Sequence of chain 3.B:
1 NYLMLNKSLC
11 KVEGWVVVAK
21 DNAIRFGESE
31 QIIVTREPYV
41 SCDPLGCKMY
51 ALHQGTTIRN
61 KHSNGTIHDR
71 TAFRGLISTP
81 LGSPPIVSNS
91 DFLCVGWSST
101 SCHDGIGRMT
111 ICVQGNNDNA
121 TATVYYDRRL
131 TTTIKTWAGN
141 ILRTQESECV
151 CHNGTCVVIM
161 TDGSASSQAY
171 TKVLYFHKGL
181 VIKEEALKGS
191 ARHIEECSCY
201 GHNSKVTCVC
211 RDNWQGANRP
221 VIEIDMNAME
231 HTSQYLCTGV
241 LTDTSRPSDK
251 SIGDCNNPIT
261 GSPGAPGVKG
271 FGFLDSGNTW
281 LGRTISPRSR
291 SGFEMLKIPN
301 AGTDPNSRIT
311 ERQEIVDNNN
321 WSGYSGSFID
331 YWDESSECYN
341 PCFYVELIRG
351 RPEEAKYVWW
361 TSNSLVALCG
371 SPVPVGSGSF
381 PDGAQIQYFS

Sequence of chain 2.B:
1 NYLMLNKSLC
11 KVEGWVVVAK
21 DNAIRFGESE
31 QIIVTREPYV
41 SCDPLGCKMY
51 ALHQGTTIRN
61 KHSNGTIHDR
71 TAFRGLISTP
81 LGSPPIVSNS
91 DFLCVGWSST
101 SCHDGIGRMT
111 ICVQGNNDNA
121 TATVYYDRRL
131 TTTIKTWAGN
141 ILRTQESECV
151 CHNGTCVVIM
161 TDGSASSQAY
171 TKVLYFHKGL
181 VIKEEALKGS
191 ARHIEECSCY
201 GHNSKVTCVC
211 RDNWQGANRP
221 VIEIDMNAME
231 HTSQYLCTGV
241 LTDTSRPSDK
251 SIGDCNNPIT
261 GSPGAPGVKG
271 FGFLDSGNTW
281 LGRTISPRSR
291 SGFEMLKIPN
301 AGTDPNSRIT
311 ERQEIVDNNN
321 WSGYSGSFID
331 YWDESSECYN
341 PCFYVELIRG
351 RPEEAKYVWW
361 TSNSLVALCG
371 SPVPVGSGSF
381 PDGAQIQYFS

Binding-site contacts:
Ligand atom C1 contacts residue ASN119 of chain 3.B at 1.4 Å.
Ligand atom C3 contacts residue ASN119 of chain 3.B at 3.6 Å.
Ligand atom O5 contacts residue ASN119 of chain 3.B at 2.4 Å (h-bond).
Ligand atom C7 contacts residue ASN119 of chain 3.B at 3.0 Å.
Ligand atom O5 contacts residue GLY376 of chain 2.B at 3.2 Å.
Ligand atom O6 contacts residue VAL375 of chain 2.B at 3.1 Å (h-bond).
Ligand atom C5 contacts residue VAL375 of chain 2.B at 3.3 Å (hydrophobic).
Ligand atom C8 contacts residue ASP118 of chain 3.B at 4.4 Å.
Ligand atom O6 contacts residue GLN313 of chain 2.B at 3.9 Å.
Ligand atom C5 contacts residue GLY376 of chain 2.B at 3.8 Å.
Ligand atom C1 contacts residue LYS135 of chain 3.B at 4.3 Å.
Ligand atom N2 contacts residue LYS135 of chain 3.B at 4.3 Å.
Ligand atom C6 contacts residue SER377 of chain 2.B at 4.4 Å.
Ligand atom C5 contacts residue ASN119 of chain 3.B at 3.7 Å.
Ligand atom O6 contacts residue SER377 of chain 2.B at 4.5 Å.
Ligand atom C6 contacts residue GLY376 of chain 2.B at 3.4 Å.
Ligand atom O6 contacts residue GLY376 of chain 2.B at 2.6 Å (h-bond).
Ligand atom N2 contacts residue ASN119 of chain 3.B at 2.7 Å (h-bond).
Ligand atom O5 contacts residue VAL375 of chain 2.B at 3.4 Å (h-bond).
Ligand atom O7 contacts residue ASP118 of chain 3.B at 4.4 Å.
Ligand atom C2 contacts residue ASN119 of chain 3.B at 2.2 Å.
Ligand atom C1 contacts residue VAL375 of chain 2.B at 3.7 Å (hydrophobic).
Ligand atom C4 contacts residue ASN119 of chain 3.B at 4.1 Å.
Ligand atom C1 contacts residue GLY376 of chain 2.B at 3.8 Å.
Ligand atom C6 contacts residue VAL375 of chain 2.B at 3.8 Å (hydrophobic).
Ligand atom O7 contacts residue ASN119 of chain 3.B at 3.0 Å (h-bond).
Ligand atom C1 contacts residue SER377 of chain 2.B at 4.0 Å.
Ligand atom O5 contacts residue SER377 of chain 2.B at 3.5 Å (h-bond).
Ligand atom C8 contacts residue ASN119 of chain 3.B at 4.2 Å.

The small molecule below binds the protein below.
Small molecule (SMILES): CC(=O)N[C@@H]1[C@@H](O)[C@H](O)[C@@H](CO)O[C@H]1O